Binding-site contacts:
Ligand atom CAO contacts residue HIS32 of chain 1.A at 4.1 Å.
Ligand atom OAP contacts residue HIS32 of chain 1.A at 2.7 Å (h-bond).
Ligand atom NAA contacts residue ASP195 of chain 1.A at 3.0 Å (salt-bridge).
Ligand atom CAD contacts residue GLU53 of chain 1.A at 3.2 Å.
Ligand atom OAP contacts residue TYR144 of chain 1.A at 3.4 Å (h-bond).
Ligand atom OAQ contacts residue GLU53 of chain 1.A at 2.3 Å (salt-bridge).
Ligand atom CAD contacts residue TRP54 of chain 1.A at 4.1 Å (hydrophobic).
Ligand atom NAH contacts residue GLU254 of chain 1.A at 4.3 Å.
Ligand atom CBK contacts residue TRP54 of chain 1.A at 3.8 Å (hydrophobic).
Ligand atom CAG contacts residue GLU254 of chain 1.A at 3.5 Å.
Ligand atom CAO contacts residue TRP193 of chain 1.A at 3.9 Å (hydrophobic).
Ligand atom CAE contacts residue ASP195 of chain 1.A at 3.5 Å.
Ligand atom CAC contacts residue GLU53 of chain 1.A at 4.0 Å.
Ligand atom CAC contacts residue ASP195 of chain 1.A at 4.1 Å.
Ligand atom CAF contacts residue GLU254 of chain 1.A at 3.7 Å.
Ligand atom CAD contacts residue TRP282 of chain 1.A at 3.6 Å (hydrophobic).
Ligand atom CAG contacts residue TRP198 of chain 1.A at 4.2 Å (hydrophobic).
Ligand atom CAC contacts residue HIS32 of chain 1.A at 3.2 Å.
Ligand atom NAA contacts residue GLU254 of chain 1.A at 3.1 Å (salt-bridge).
Ligand atom CAB contacts residue TRP282 of chain 1.A at 3.6 Å (hydrophobic).
Ligand atom CAB contacts residue ASP195 of chain 1.A at 3.9 Å.
Ligand atom CAF contacts residue TRP54 of chain 1.A at 3.8 Å (hydrophobic).
Ligand atom OAQ contacts residue TRP282 of chain 1.A at 4.0 Å.
Ligand atom CAO contacts residue ASP195 of chain 1.A at 4.1 Å.
Ligand atom CAB contacts residue GLU254 of chain 1.A at 3.2 Å.
Ligand atom OAQ contacts residue TRP54 of chain 1.A at 3.2 Å (h-bond).
Ligand atom CAE contacts residue HIS102 of chain 1.A at 4.3 Å.
Ligand atom CAD contacts residue HIS101 of chain 1.A at 4.0 Å.
Ligand atom OAP contacts residue HIS101 of chain 1.A at 2.9 Å (h-bond).
Ligand atom OAP contacts residue ASP195 of chain 1.A at 3.3 Å (salt-bridge).
Ligand atom CAC contacts residue HIS101 of chain 1.A at 3.8 Å.
Ligand atom CAC contacts residue TRP282 of chain 1.A at 3.6 Å (hydrophobic).
Ligand atom OAQ contacts residue HIS101 of chain 1.A at 3.4 Å (h-bond).
Ligand atom CAE contacts residue TRP54 of chain 1.A at 4.1 Å (hydrophobic).
Ligand atom CAE contacts residue GLU254 of chain 1.A at 3.8 Å.
Ligand atom CAN contacts residue TRP198 of chain 1.A at 3.7 Å (hydrophobic).
Ligand atom CAI contacts residue TRP198 of chain 1.A at 3.9 Å (hydrophobic).
Ligand atom CAB contacts residue HIS32 of chain 1.A at 4.2 Å.
Ligand atom CAO contacts residue TRP282 of chain 1.A at 3.9 Å (hydrophobic).
Ligand atom CAO contacts residue GLU254 of chain 1.A at 3.7 Å.

Sequence of chain 1.A:
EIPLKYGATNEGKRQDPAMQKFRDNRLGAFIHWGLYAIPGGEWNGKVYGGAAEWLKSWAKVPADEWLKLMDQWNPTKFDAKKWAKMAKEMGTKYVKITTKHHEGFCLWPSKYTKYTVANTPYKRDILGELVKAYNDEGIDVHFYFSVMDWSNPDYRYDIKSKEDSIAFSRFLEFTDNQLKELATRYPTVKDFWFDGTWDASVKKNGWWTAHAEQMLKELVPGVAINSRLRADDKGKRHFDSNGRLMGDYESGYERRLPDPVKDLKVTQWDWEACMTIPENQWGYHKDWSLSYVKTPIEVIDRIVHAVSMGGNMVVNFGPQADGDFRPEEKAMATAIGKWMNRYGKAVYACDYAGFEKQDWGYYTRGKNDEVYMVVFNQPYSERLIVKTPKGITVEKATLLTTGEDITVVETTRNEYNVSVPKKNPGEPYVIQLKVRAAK

The protein below binds the small molecule below.
Small molecule (SMILES): CC1NC(CCNCC2=CC([Fe]C3C=CC=C3)C=C2)C(O)C1O